Sequence of chain 41.F:
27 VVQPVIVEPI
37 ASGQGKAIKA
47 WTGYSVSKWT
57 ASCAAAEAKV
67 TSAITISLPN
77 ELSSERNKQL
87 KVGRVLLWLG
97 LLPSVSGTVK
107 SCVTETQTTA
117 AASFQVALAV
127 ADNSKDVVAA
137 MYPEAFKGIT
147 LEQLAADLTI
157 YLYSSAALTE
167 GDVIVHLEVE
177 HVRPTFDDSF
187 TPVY

Binding-site contacts:
Ligand atom C8 contacts residue TRP47 of chain 46.E at 4.0 Å (hydrophobic).
Ligand atom C8 contacts residue LYS143 of chain 46.E at 2.8 Å.
Ligand atom N7 contacts residue LYS143 of chain 46.E at 3.7 Å.
Ligand atom C2 contacts residue TRP47 of chain 46.E at 3.8 Å (hydrophobic).
Ligand atom N3 contacts residue TRP47 of chain 46.E at 3.9 Å.
Ligand atom C2' contacts residue GLU140 of chain 46.E at 3.5 Å.
Ligand atom OP1 contacts residue LYS45 of chain 41.F at 4.3 Å.
Ligand atom C1' contacts residue TRP47 of chain 46.E at 4.3 Å (hydrophobic).
Ligand atom C5 contacts residue TRP47 of chain 46.E at 4.0 Å (hydrophobic).
Ligand atom N9 contacts residue GLU140 of chain 46.E at 4.1 Å.
Ligand atom O2' contacts residue GLU140 of chain 46.E at 3.0 Å (salt-bridge).
Ligand atom C4 contacts residue TRP47 of chain 46.E at 3.9 Å (hydrophobic).
Ligand atom C8 contacts residue GLU140 of chain 46.E at 4.1 Å.
Ligand atom O4' contacts residue LYS143 of chain 46.E at 4.2 Å.
Ligand atom N1 contacts residue TRP47 of chain 46.E at 3.8 Å.
Ligand atom N7 contacts residue TRP47 of chain 46.E at 4.0 Å.
Ligand atom C2' contacts residue LYS143 of chain 46.E at 4.5 Å.
Ligand atom C1' contacts residue GLU140 of chain 46.E at 3.2 Å.
Ligand atom N9 contacts residue TRP47 of chain 46.E at 4.0 Å.
Ligand atom O4' contacts residue TRP47 of chain 46.E at 4.0 Å.
Ligand atom O4' contacts residue GLU140 of chain 46.E at 4.1 Å.
Ligand atom N9 contacts residue LYS143 of chain 46.E at 3.8 Å.
Ligand atom C6 contacts residue TRP47 of chain 46.E at 3.9 Å (hydrophobic).
Ligand atom C1' contacts residue LYS143 of chain 46.E at 4.0 Å.
Ligand atom N6 contacts residue TRP47 of chain 46.E at 4.2 Å.

This small molecule binds to this protein.
Small molecule (SMILES): Nc1ncnc2c1ncn2[C@@H]1O[C@H](COP(=O)=O)[C@@H](O[P](=O)(O)OC[C@H]2O[C@@H](n3ccc(=O)[nH]c3=O)[C@H](O)[C@@H]2O)[C@H]1O

Sequence of chain 46.E:
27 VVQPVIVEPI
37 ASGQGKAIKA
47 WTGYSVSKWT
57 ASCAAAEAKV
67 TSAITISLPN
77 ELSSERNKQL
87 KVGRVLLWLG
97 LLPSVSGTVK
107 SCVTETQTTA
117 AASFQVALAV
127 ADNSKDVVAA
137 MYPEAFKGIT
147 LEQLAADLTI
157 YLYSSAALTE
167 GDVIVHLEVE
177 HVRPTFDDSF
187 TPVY